Binding-site contacts:
Ligand atom C4 contacts residue ASN273 of chain 1.A at 4.2 Å.
Ligand atom C8 contacts residue GLN287 of chain 1.A at 3.7 Å.
Ligand atom C1 contacts residue PRO87 of chain 1.A at 4.1 Å (hydrophobic).
Ligand atom C2 contacts residue ASN273 of chain 1.A at 2.4 Å.
Ligand atom C8 contacts residue ASN273 of chain 1.A at 4.4 Å.
Ligand atom C3 contacts residue ASN273 of chain 1.A at 3.8 Å.
Ligand atom C8 contacts residue PRO286 of chain 1.A at 4.4 Å (hydrophobic).
Ligand atom C7 contacts residue ASN273 of chain 1.A at 3.7 Å.
Ligand atom N2 contacts residue ASN273 of chain 1.A at 2.9 Å (h-bond).
Ligand atom C1 contacts residue ASN273 of chain 1.A at 1.4 Å.
Ligand atom O7 contacts residue GLN287 of chain 1.A at 3.3 Å (h-bond).
Ligand atom O7 contacts residue ASN273 of chain 1.A at 4.0 Å.
Ligand atom C8 contacts residue THR271 of chain 1.A at 3.7 Å.
Ligand atom C7 contacts residue GLN287 of chain 1.A at 3.9 Å.
Ligand atom C5 contacts residue ASN273 of chain 1.A at 3.6 Å.
Ligand atom O5 contacts residue PRO87 of chain 1.A at 4.3 Å.
Ligand atom C5 contacts residue PRO87 of chain 1.A at 4.5 Å (hydrophobic).
Ligand atom O5 contacts residue ASN273 of chain 1.A at 2.3 Å (h-bond).
Ligand atom C8 contacts residue SER272 of chain 1.A at 4.3 Å.

Sequence of chain 1.A:
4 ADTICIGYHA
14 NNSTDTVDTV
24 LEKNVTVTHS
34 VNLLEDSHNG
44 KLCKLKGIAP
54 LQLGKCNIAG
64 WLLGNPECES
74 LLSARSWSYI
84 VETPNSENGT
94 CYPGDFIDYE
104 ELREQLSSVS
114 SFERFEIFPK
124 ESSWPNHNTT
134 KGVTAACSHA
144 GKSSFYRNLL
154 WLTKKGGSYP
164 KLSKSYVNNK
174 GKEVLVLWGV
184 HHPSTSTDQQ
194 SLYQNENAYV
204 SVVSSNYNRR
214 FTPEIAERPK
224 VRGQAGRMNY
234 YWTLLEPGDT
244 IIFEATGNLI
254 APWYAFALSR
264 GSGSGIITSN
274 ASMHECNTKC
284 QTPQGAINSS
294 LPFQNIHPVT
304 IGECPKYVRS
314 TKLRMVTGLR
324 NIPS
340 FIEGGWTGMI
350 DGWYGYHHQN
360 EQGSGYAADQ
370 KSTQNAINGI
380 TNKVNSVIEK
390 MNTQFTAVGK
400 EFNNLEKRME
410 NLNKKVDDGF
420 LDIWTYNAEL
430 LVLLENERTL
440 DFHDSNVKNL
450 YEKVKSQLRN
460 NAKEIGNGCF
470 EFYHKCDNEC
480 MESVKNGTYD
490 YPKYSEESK

A protein and the small-molecule ligand that binds it are described below.
Small molecule (SMILES): CC(=O)N[C@H]1[C@H](O[C@H]2[C@H](O)[C@@H](NC(C)=O)CO[C@@H]2CO)O[C@H](CO)[C@@H](O)[C@@H]1O